Sequence of chain 1.A:
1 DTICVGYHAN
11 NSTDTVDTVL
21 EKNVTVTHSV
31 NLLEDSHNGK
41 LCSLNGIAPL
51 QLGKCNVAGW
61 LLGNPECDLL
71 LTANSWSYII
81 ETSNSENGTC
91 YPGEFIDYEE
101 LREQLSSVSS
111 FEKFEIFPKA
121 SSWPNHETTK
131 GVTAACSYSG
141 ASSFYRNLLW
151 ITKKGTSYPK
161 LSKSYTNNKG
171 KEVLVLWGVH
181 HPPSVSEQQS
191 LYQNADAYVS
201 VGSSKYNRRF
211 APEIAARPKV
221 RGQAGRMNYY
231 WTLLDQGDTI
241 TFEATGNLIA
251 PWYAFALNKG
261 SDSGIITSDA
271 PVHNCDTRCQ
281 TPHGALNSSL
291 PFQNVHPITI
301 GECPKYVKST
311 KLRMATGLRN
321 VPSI

Binding-site contacts:
Ligand atom C1 contacts residue ASN23 of chain 1.A at 1.4 Å.
Ligand atom N2 contacts residue LYS22 of chain 1.A at 4.3 Å.
Ligand atom C6 contacts residue THR15 of chain 1.A at 3.8 Å.
Ligand atom C8 contacts residue LYS22 of chain 1.A at 3.8 Å.
Ligand atom C7 contacts residue ASN23 of chain 1.A at 3.2 Å.
Ligand atom C4 contacts residue ASN23 of chain 1.A at 4.2 Å.
Ligand atom C5 contacts residue ASN23 of chain 1.A at 3.6 Å.
Ligand atom C5 contacts residue ASN23 of chain 1.A at 3.9 Å.
Ligand atom C2 contacts residue ASN23 of chain 1.A at 2.5 Å.
Ligand atom N2 contacts residue ASN23 of chain 1.A at 3.0 Å (h-bond).
Ligand atom O7 contacts residue ASN23 of chain 1.A at 3.0 Å (h-bond).
Ligand atom C3 contacts residue ASN23 of chain 1.A at 3.8 Å.
Ligand atom C7 contacts residue LYS22 of chain 1.A at 4.2 Å.
Ligand atom C6 contacts residue ASN23 of chain 1.A at 4.0 Å.
Ligand atom O5 contacts residue ASN23 of chain 1.A at 2.3 Å (h-bond).

A small-molecule ligand and the protein it binds are described below.
Small molecule (SMILES): CC(=O)N[C@H]1[C@H](O[C@H]2[C@H](O)[C@@H](NC(C)=O)CO[C@@H]2CO[C@@H]2O[C@@H](C)[C@@H](O)[C@@H](O)[C@@H]2O)O[C@H](CO)[C@@H](O)[C@@H]1O